Sequence of chain 1.A:
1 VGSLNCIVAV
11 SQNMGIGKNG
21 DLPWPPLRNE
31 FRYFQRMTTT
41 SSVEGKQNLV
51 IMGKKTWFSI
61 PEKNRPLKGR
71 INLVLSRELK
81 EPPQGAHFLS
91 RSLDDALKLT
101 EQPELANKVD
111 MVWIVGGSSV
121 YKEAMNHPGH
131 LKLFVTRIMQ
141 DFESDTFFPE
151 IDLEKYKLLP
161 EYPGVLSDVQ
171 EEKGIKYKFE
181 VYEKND

This protein binds this small molecule.
Small molecule (SMILES): CN(c1cc(F)c(F)c(F)c1)c1cnc2nc(N)nc(N)c2c1

Binding-site contacts:
Ligand atom C5 contacts residue GLU30 of chain 1.A at 3.7 Å.
Ligand atom C12 contacts residue SER59 of chain 1.A at 3.3 Å.
Ligand atom N6 contacts residue PHE34 of chain 1.A at 3.5 Å.
Ligand atom N3 contacts residue GLU30 of chain 1.A at 2.8 Å (salt-bridge).
Ligand atom N4 contacts residue GLU30 of chain 1.A at 2.6 Å (salt-bridge).
Ligand atom N4 contacts residue THR136 of chain 1.A at 3.6 Å (h-bond).
Ligand atom C8 contacts residue ILE7 of chain 1.A at 3.7 Å (hydrophobic).
Ligand atom N6 contacts residue NDP1 of chain 1.B at 3.4 Å.
Ligand atom N5 contacts residue ILE7 of chain 1.A at 3.7 Å.
Ligand atom F1 contacts residue SER59 of chain 1.A at 3.3 Å.
Ligand atom C4 contacts residue PHE34 of chain 1.A at 3.7 Å (hydrophobic).
Ligand atom N3 contacts residue PHE34 of chain 1.A at 3.8 Å.
Ligand atom C1 contacts residue NDP1 of chain 1.B at 3.3 Å.
Ligand atom C8 contacts residue PHE34 of chain 1.A at 3.4 Å (hydrophobic).
Ligand atom N2 contacts residue GLU30 of chain 1.A at 3.7 Å.
Ligand atom F2 contacts residue ASP21 of chain 1.A at 3.4 Å.
Ligand atom F3 contacts residue PRO61 of chain 1.A at 3.5 Å.
Ligand atom C7 contacts residue GLU30 of chain 1.A at 3.5 Å.
Ligand atom C11 contacts residue SER59 of chain 1.A at 3.3 Å.
Ligand atom C6 contacts residue LEU22 of chain 1.A at 3.8 Å (hydrophobic).
Ligand atom C10 contacts residue LEU22 of chain 1.A at 3.7 Å (hydrophobic).
Ligand atom F1 contacts residue GLY20 of chain 1.A at 3.7 Å.
Ligand atom N5 contacts residue PHE34 of chain 1.A at 3.5 Å.
Ligand atom C10 contacts residue SER59 of chain 1.A at 3.7 Å.
Ligand atom F1 contacts residue ASP21 of chain 1.A at 3.5 Å.
Ligand atom C4 contacts residue NDP1 of chain 1.B at 3.7 Å.
Ligand atom C3 contacts residue NDP1 of chain 1.B at 3.2 Å.
Ligand atom C8 contacts residue NDP1 of chain 1.B at 3.6 Å.
Ligand atom N5 contacts residue VAL8 of chain 1.A at 3.4 Å.
Ligand atom N6 contacts residue VAL115 of chain 1.A at 3.8 Å.
Ligand atom F1 contacts residue LEU22 of chain 1.A at 3.7 Å.
Ligand atom N3 contacts residue ALA9 of chain 1.A at 3.8 Å.
Ligand atom C7 contacts residue VAL8 of chain 1.A at 3.7 Å (hydrophobic).
Ligand atom F2 contacts residue SER59 of chain 1.A at 3.4 Å.
Ligand atom N4 contacts residue VAL8 of chain 1.A at 3.5 Å (h-bond).
Ligand atom N4 contacts residue ALA9 of chain 1.A at 3.7 Å.
Ligand atom N5 contacts residue ALA9 of chain 1.A at 3.6 Å (h-bond).
Ligand atom N6 contacts residue ILE7 of chain 1.A at 2.9 Å (h-bond).
Ligand atom C7 contacts residue ALA9 of chain 1.A at 3.6 Å (hydrophobic).
Ligand atom N6 contacts residue TYR121 of chain 1.A at 3.5 Å (h-bond).